Binding-site contacts:
Ligand atom C3 contacts residue ASN211 of chain 1.A at 3.8 Å.
Ligand atom C2 contacts residue ASN211 of chain 1.A at 2.5 Å.
Ligand atom C4 contacts residue ASN211 of chain 1.A at 4.2 Å.
Ligand atom O5 contacts residue ASN211 of chain 1.A at 2.4 Å (h-bond).
Ligand atom O7 contacts residue ASN211 of chain 1.A at 3.3 Å (h-bond).
Ligand atom C8 contacts residue ASN211 of chain 1.A at 4.4 Å.
Ligand atom C1 contacts residue ASN211 of chain 1.A at 1.4 Å.
Ligand atom C7 contacts residue ASN211 of chain 1.A at 3.3 Å.
Ligand atom C5 contacts residue ASN211 of chain 1.A at 3.7 Å.
Ligand atom N2 contacts residue ASN211 of chain 1.A at 2.9 Å (h-bond).

A protein and the small-molecule ligand that binds it are described below.
Small molecule (SMILES): CC(=O)N[C@@H]1[C@@H](O)[C@H](O)[C@@H](CO)O[C@H]1O

Sequence of chain 1.A:
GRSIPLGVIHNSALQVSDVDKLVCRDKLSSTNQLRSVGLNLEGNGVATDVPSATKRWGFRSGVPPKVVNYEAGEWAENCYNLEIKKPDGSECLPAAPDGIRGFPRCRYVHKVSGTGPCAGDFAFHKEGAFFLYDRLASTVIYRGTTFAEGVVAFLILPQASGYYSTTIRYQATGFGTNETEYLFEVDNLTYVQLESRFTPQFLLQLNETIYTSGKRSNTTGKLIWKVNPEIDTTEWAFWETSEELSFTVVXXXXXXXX